Sequence of chain 1.B:
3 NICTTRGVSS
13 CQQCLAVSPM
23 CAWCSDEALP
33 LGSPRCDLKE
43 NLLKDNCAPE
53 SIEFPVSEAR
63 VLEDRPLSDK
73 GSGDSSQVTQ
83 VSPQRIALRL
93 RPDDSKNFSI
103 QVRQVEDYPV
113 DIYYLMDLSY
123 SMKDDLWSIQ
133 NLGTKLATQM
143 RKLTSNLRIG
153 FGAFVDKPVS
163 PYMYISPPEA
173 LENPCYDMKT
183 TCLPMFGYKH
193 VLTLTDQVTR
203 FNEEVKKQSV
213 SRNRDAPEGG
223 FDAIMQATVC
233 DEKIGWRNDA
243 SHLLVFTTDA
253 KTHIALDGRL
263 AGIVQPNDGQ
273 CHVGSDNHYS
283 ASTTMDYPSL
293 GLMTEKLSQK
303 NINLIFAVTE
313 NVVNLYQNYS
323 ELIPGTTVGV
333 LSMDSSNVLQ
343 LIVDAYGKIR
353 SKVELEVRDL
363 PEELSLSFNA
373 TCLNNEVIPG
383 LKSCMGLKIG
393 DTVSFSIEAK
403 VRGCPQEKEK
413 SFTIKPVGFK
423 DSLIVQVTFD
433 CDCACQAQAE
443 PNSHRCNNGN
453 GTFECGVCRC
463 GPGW

Binding-site contacts:
Ligand atom CZ contacts residue SER225 of chain 1.A at 3.4 Å.
Ligand atom OXT contacts residue ASP126 of chain 1.B at 3.8 Å.
Ligand atom NH1 contacts residue LEU192 of chain 1.A at 3.6 Å.
Ligand atom OD1 contacts residue GLU220 of chain 1.B at 3.2 Å (salt-bridge).
Ligand atom OD1 contacts residue SER123 of chain 1.B at 2.9 Å (h-bond).
Ligand atom O contacts residue TYR122 of chain 1.B at 3.6 Å.
Ligand atom OD2 contacts residue TYR122 of chain 1.B at 2.9 Å (h-bond).
Ligand atom CG contacts residue SER121 of chain 1.B at 3.6 Å.
Ligand atom CB contacts residue GLU220 of chain 1.B at 3.8 Å.
Ligand atom CG contacts residue ASN215 of chain 1.B at 3.2 Å.
Ligand atom N contacts residue SER123 of chain 1.B at 3.7 Å.
Ligand atom CB contacts residue TYR190 of chain 1.A at 3.8 Å (hydrophobic).
Ligand atom NH2 contacts residue ASP224 of chain 1.A at 3.0 Å (salt-bridge).
Ligand atom C contacts residue ALA218 of chain 1.B at 3.8 Å (hydrophobic).
Ligand atom CG contacts residue GLU220 of chain 1.B at 3.4 Å.
Ligand atom NE contacts residue PHE231 of chain 1.A at 3.6 Å.
Ligand atom OD1 contacts residue MN1 of chain 1.T at 2.1 Å.
Ligand atom OD2 contacts residue SER121 of chain 1.B at 3.4 Å.
Ligand atom CA contacts residue TYR190 of chain 1.A at 3.6 Å (hydrophobic).
Ligand atom NH1 contacts residue ASP224 of chain 1.A at 2.9 Å (salt-bridge).
Ligand atom OD2 contacts residue ARG214 of chain 1.B at 3.7 Å.
Ligand atom CB contacts residue ASN215 of chain 1.B at 3.2 Å.
Ligand atom N contacts residue ARG216 of chain 1.B at 3.4 Å (salt-bridge).
Ligand atom CG contacts residue SER123 of chain 1.B at 3.7 Å.
Ligand atom O contacts residue SER123 of chain 1.B at 3.5 Å.
Ligand atom NH1 contacts residue TYR189 of chain 1.A at 3.0 Å (h-bond).
Ligand atom N contacts residue SER123 of chain 1.B at 3.7 Å.
Ligand atom NH2 contacts residue SER225 of chain 1.A at 2.4 Å (h-bond).
Ligand atom CZ contacts residue ASP224 of chain 1.A at 3.4 Å.
Ligand atom O contacts residue TYR190 of chain 1.A at 3.8 Å.
Ligand atom C contacts residue SER123 of chain 1.B at 3.6 Å.
Ligand atom CA contacts residue ARG216 of chain 1.B at 3.3 Å.
Ligand atom O contacts residue ALA218 of chain 1.B at 3.6 Å.
Ligand atom CG contacts residue TYR122 of chain 1.B at 3.5 Å (hydrophobic).
Ligand atom CD contacts residue TYR122 of chain 1.B at 3.8 Å (hydrophobic).
Ligand atom CG contacts residue MN1 of chain 1.T at 3.1 Å.
Ligand atom OD1 contacts residue SER121 of chain 1.B at 3.2 Å (h-bond).
Ligand atom O contacts residue ALA218 of chain 1.B at 3.2 Å.
Ligand atom OD2 contacts residue ASN215 of chain 1.B at 2.8 Å (h-bond).
Ligand atom OD1 contacts residue TYR122 of chain 1.B at 3.4 Å (h-bond).

A protein and the small-molecule ligand that binds it are described below.
Small molecule (SMILES): NCC(=O)N[C@@H](CCCNC(N)=[NH2+])C(=O)NCC(=O)N[C@@H](CC(=O)O)C(=O)N[C@@H](CO)C(=O)N1CCC[C@H]1C(=O)O

Sequence of chain 1.A:
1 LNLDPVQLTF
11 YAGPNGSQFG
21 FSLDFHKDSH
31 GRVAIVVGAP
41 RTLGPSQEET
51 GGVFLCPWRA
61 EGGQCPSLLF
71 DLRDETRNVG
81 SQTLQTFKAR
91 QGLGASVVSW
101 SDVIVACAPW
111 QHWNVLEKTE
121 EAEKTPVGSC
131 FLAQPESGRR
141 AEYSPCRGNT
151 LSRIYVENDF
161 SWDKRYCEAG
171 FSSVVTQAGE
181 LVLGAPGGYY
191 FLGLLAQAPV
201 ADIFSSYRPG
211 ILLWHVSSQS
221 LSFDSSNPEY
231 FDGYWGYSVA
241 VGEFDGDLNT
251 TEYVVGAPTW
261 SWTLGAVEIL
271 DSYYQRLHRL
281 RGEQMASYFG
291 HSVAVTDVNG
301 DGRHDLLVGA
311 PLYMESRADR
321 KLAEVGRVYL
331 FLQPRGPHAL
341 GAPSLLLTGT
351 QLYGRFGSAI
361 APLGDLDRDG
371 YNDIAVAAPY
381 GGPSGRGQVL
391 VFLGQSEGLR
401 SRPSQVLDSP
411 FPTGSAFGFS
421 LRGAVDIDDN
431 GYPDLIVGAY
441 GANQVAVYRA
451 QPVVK